Binding-site contacts:
Ligand atom C7 contacts residue ASN202 of chain 1.C at 3.4 Å.
Ligand atom C6 contacts residue ASN202 of chain 1.C at 4.2 Å.
Ligand atom O7 contacts residue ASN202 of chain 1.C at 3.4 Å (h-bond).
Ligand atom C2 contacts residue ASN202 of chain 1.C at 2.5 Å.
Ligand atom C1 contacts residue ASN202 of chain 1.C at 1.4 Å.
Ligand atom C4 contacts residue ASN202 of chain 1.C at 4.2 Å.
Ligand atom O5 contacts residue ASN202 of chain 1.C at 2.4 Å (h-bond).
Ligand atom C5 contacts residue ASN202 of chain 1.C at 3.6 Å.
Ligand atom N2 contacts residue ASN202 of chain 1.C at 2.9 Å (h-bond).
Ligand atom C3 contacts residue ASN202 of chain 1.C at 3.8 Å.

Sequence of chain 1.C:
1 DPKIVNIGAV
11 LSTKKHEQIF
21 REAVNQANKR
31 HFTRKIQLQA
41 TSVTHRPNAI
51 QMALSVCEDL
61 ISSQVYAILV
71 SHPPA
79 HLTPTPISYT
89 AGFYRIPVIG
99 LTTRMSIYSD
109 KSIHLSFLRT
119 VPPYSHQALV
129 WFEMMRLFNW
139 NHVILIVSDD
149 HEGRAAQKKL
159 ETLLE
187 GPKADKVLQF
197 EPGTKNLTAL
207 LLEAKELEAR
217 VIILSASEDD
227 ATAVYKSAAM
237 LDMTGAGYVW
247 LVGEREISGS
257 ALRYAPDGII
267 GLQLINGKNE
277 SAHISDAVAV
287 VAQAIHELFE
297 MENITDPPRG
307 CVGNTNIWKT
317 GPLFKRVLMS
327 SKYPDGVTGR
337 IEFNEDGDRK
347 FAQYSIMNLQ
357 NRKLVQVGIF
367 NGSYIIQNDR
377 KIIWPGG

This small molecule binds to this protein.
Small molecule (SMILES): CC(=O)N[C@@H]1[C@@H](O)[C@H](O)[C@@H](CO)O[C@H]1O